Sequence of chain 28.C:
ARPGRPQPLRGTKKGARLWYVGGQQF

Sequence of chain 29.A:
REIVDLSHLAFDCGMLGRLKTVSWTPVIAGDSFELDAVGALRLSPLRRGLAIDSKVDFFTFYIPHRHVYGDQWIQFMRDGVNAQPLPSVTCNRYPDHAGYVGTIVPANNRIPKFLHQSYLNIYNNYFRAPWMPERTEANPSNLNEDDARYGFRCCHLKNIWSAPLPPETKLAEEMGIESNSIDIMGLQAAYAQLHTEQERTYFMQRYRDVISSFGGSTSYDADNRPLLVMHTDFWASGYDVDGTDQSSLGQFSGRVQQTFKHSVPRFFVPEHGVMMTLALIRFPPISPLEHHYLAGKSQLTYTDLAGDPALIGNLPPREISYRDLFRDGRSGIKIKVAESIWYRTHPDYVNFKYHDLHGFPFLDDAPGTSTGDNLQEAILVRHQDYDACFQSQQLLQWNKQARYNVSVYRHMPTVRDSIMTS

The small molecule below binds the protein below.
Small molecule (SMILES): Nc1ccn([C@H]2C[C@H](O)[C@@H](COP(=O)(O)O)O2)c(=O)n1

Binding-site contacts:
Ligand atom C2' contacts residue VAL47 of chain 29.A at 4.3 Å (hydrophobic).
Ligand atom OP2 contacts residue ARG412 of chain 29.A at 1.4 Å (salt-bridge).
Ligand atom C5' contacts residue ARG412 of chain 29.A at 3.0 Å.
Ligand atom OP2 contacts residue LYS21 of chain 28.C at 2.7 Å (salt-bridge).
Ligand atom C1' contacts residue ASN414 of chain 29.A at 4.1 Å.
Ligand atom O3' contacts residue ARG412 of chain 29.A at 4.3 Å.
Ligand atom P contacts residue LYS21 of chain 28.C at 3.4 Å.
Ligand atom OP2 contacts residue ARG18 of chain 28.C at 3.7 Å.
Ligand atom C4' contacts residue ASN414 of chain 29.A at 3.0 Å.
Ligand atom OP1 contacts residue ARG412 of chain 29.A at 3.8 Å.
Ligand atom C4' contacts residue ARG412 of chain 29.A at 4.3 Å.
Ligand atom C3' contacts residue VAL47 of chain 29.A at 4.0 Å (hydrophobic).
Ligand atom O5' contacts residue ARG412 of chain 29.A at 3.1 Å (salt-bridge).
Ligand atom OP1 contacts residue ARG18 of chain 28.C at 4.0 Å.
Ligand atom O4' contacts residue ASN414 of chain 29.A at 2.9 Å (h-bond).
Ligand atom O3' contacts residue VAL47 of chain 29.A at 3.1 Å.
Ligand atom P contacts residue ARG412 of chain 29.A at 2.7 Å.
Ligand atom OP1 contacts residue LYS21 of chain 28.C at 3.9 Å.
Ligand atom C5' contacts residue ASN414 of chain 29.A at 3.3 Å.
Ligand atom C3' contacts residue ASN414 of chain 29.A at 4.5 Å.
Ligand atom C4' contacts residue VAL47 of chain 29.A at 4.1 Å (hydrophobic).